The small molecule below binds the protein below.
Small molecule (SMILES): NC(=[NH2+])NCCC[C@H](N)C(=O)O

Binding-site contacts:
Ligand atom NH1 contacts residue GLU117 of chain 1.A at 3.3 Å (salt-bridge).
Ligand atom N contacts residue MET259 of chain 1.A at 3.9 Å.
Ligand atom NH1 contacts residue ASN369 of chain 1.A at 3.6 Å (h-bond).
Ligand atom CB contacts residue ALA258 of chain 1.A at 3.8 Å (hydrophobic).
Ligand atom O contacts residue HIS293 of chain 1.A at 3.6 Å.
Ligand atom C contacts residue ZN1 of chain 1.B at 2.8 Å.
Ligand atom CA contacts residue GLU316 of chain 1.A at 3.9 Å.
Ligand atom OXT contacts residue ZN1 of chain 1.B at 1.8 Å.
Ligand atom N contacts residue LYS315 of chain 1.A at 3.7 Å.
Ligand atom CD contacts residue TYR372 of chain 1.A at 3.5 Å (hydrophobic).
Ligand atom CA contacts residue ZN1 of chain 1.B at 3.9 Å.
Ligand atom NH2 contacts residue ALA256 of chain 1.A at 3.1 Å.
Ligand atom OXT contacts residue HIS293 of chain 1.A at 3.3 Å (h-bond).
Ligand atom CZ contacts residue GLU117 of chain 1.A at 3.8 Å.
Ligand atom CA contacts residue ALA258 of chain 1.A at 3.4 Å (hydrophobic).
Ligand atom OXT contacts residue GLU316 of chain 1.A at 2.8 Å (salt-bridge).
Ligand atom N contacts residue GLU117 of chain 1.A at 2.7 Å (salt-bridge).
Ligand atom C contacts residue TYR377 of chain 1.A at 3.4 Å (hydrophobic).
Ligand atom O contacts residue GLU294 of chain 1.A at 2.5 Å (salt-bridge).
Ligand atom NH1 contacts residue GLN115 of chain 1.A at 3.8 Å.
Ligand atom C contacts residue GLU316 of chain 1.A at 3.7 Å.
Ligand atom CA contacts residue TYR377 of chain 1.A at 3.8 Å (hydrophobic).
Ligand atom O contacts residue ZN1 of chain 1.B at 3.2 Å.
Ligand atom CG contacts residue GLU117 of chain 1.A at 3.7 Å.
Ligand atom OXT contacts residue TYR377 of chain 1.A at 2.8 Å (h-bond).
Ligand atom CA contacts residue GLU260 of chain 1.A at 3.6 Å.
Ligand atom CA contacts residue GLU117 of chain 1.A at 3.8 Å.
Ligand atom NE contacts residue ASN369 of chain 1.A at 3.8 Å.
Ligand atom OXT contacts residue HIS297 of chain 1.A at 3.6 Å.
Ligand atom C contacts residue ALA258 of chain 1.A at 3.8 Å (hydrophobic).
Ligand atom N contacts residue ZN1 of chain 1.B at 3.8 Å.
Ligand atom N contacts residue GLU316 of chain 1.A at 3.1 Å (salt-bridge).
Ligand atom C contacts residue GLU294 of chain 1.A at 3.5 Å.
Ligand atom O contacts residue ALA258 of chain 1.A at 3.4 Å (h-bond).
Ligand atom NE contacts residue GLU117 of chain 1.A at 3.7 Å.
Ligand atom CB contacts residue TYR377 of chain 1.A at 3.3 Å (hydrophobic).
Ligand atom N contacts residue GLU260 of chain 1.A at 2.5 Å (salt-bridge).
Ligand atom CZ contacts residue GLN115 of chain 1.A at 3.9 Å.
Ligand atom C contacts residue HIS293 of chain 1.A at 4.0 Å.
Ligand atom NH1 contacts residue GLN817 of chain 1.A at 3.4 Å (h-bond).

Sequence of chain 1.A:
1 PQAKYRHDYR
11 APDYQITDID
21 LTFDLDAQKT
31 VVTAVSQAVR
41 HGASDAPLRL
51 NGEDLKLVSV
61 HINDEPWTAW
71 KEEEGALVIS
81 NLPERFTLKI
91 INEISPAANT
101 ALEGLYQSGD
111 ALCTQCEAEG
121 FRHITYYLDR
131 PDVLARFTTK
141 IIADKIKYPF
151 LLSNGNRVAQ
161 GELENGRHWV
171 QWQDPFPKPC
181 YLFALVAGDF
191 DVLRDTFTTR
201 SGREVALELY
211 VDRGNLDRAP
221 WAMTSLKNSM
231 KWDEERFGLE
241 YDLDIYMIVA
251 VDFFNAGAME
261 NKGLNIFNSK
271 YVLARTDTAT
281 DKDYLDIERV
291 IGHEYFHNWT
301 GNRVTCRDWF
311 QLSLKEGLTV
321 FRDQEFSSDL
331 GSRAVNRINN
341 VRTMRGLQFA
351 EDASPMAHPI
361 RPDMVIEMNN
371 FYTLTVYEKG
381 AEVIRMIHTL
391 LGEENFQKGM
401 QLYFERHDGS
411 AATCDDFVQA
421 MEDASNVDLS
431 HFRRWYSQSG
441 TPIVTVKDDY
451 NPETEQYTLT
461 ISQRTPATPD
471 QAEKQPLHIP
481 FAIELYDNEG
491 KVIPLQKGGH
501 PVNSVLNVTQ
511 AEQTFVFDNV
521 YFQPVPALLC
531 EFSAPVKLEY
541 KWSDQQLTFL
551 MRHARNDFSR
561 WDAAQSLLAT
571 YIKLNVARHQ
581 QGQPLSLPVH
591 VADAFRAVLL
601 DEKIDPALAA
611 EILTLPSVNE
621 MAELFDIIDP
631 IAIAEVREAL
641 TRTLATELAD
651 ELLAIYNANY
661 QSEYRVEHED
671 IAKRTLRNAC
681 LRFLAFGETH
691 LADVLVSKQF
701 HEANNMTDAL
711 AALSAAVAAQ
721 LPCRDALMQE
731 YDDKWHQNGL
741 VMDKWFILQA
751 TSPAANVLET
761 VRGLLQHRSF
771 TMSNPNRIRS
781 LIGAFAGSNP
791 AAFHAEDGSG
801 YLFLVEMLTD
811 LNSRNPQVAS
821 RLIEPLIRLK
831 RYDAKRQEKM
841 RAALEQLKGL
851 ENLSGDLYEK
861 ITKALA